The small molecule below binds the protein below.
Small molecule (SMILES): CC(=O)N[C@H]1[C@H](O[C@H]2[C@H](O)[C@@H](NC(C)=O)CO[C@@H]2CO)O[C@H](CO)[C@@H](O)[C@@H]1O

Binding-site contacts:
Ligand atom O5 contacts residue ASN204 of chain 2.D at 2.4 Å (h-bond).
Ligand atom C5 contacts residue THR206 of chain 2.D at 3.9 Å.
Ligand atom O6 contacts residue NAG1 of chain 2.Y at 3.3 Å.
Ligand atom N2 contacts residue ASN204 of chain 2.D at 2.9 Å (h-bond).
Ligand atom C1 contacts residue THR206 of chain 2.D at 3.9 Å.
Ligand atom C5 contacts residue ASN204 of chain 2.D at 3.7 Å.
Ligand atom C3 contacts residue ASN204 of chain 2.D at 3.7 Å.
Ligand atom C2 contacts residue ASN204 of chain 2.D at 2.4 Å.
Ligand atom C7 contacts residue ASN204 of chain 2.D at 3.5 Å.
Ligand atom C7 contacts residue HIS321 of chain 2.D at 4.2 Å.
Ligand atom C6 contacts residue NAG1 of chain 2.Y at 3.8 Å.
Ligand atom C1 contacts residue ASN204 of chain 2.D at 1.4 Å.
Ligand atom C4 contacts residue ASN204 of chain 2.D at 4.2 Å.
Ligand atom O7 contacts residue HIS321 of chain 2.D at 3.3 Å (h-bond).
Ligand atom O7 contacts residue ASN204 of chain 2.D at 3.7 Å.
Ligand atom C6 contacts residue THR206 of chain 2.D at 3.7 Å.
Ligand atom C8 contacts residue HIS321 of chain 2.D at 4.3 Å.
Ligand atom O5 contacts residue THR206 of chain 2.D at 3.0 Å (h-bond).

Sequence of chain 2.D:
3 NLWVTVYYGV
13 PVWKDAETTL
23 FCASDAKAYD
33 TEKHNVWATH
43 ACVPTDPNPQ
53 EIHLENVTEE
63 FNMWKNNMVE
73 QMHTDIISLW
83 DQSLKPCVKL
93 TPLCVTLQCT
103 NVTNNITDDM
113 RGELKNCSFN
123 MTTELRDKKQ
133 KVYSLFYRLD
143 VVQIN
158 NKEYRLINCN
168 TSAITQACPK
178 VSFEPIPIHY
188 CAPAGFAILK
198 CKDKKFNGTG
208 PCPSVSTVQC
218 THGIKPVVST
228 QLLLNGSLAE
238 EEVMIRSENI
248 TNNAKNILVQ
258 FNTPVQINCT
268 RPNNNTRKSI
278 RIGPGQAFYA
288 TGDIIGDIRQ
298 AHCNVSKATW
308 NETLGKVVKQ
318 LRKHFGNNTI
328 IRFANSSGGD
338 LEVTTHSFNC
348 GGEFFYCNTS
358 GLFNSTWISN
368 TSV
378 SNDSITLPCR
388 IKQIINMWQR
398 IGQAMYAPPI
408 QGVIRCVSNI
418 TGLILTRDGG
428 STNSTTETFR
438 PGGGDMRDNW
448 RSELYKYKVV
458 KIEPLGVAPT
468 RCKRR